Binding-site contacts:
Ligand atom N4 contacts residue TRP201 of chain 51.A at 3.8 Å.
Ligand atom O3' contacts residue LYS682 of chain 51.A at 3.1 Å (salt-bridge).
Ligand atom N3 contacts residue TRP201 of chain 51.A at 3.6 Å.
Ligand atom C6 contacts residue TRP201 of chain 51.A at 3.5 Å (hydrophobic).
Ligand atom C3' contacts residue TRP201 of chain 51.A at 4.1 Å (hydrophobic).
Ligand atom C2' contacts residue TRP201 of chain 51.A at 3.6 Å (hydrophobic).
Ligand atom OP1 contacts residue PRO423 of chain 51.A at 3.6 Å.
Ligand atom O2 contacts residue LEU197 of chain 51.A at 4.0 Å.
Ligand atom C5 contacts residue TRP201 of chain 51.A at 3.4 Å (hydrophobic).
Ligand atom N1 contacts residue TRP201 of chain 51.A at 4.0 Å.
Ligand atom O5' contacts residue TRP201 of chain 51.A at 3.6 Å.
Ligand atom C4 contacts residue TRP201 of chain 51.A at 3.3 Å (hydrophobic).
Ligand atom N4 contacts residue GLY198 of chain 51.A at 3.8 Å.
Ligand atom O2 contacts residue TRP201 of chain 51.A at 4.3 Å.
Ligand atom C4' contacts residue TRP201 of chain 51.A at 4.3 Å (hydrophobic).
Ligand atom C5' contacts residue TRP201 of chain 51.A at 3.5 Å (hydrophobic).
Ligand atom O2 contacts residue LYS682 of chain 51.A at 4.2 Å.
Ligand atom C1' contacts residue TRP201 of chain 51.A at 4.5 Å (hydrophobic).
Ligand atom C1' contacts residue LYS682 of chain 51.A at 4.5 Å.
Ligand atom C2 contacts residue TRP201 of chain 51.A at 3.9 Å (hydrophobic).
Ligand atom O4' contacts residue TRP201 of chain 51.A at 4.5 Å.
Ligand atom C3' contacts residue LYS682 of chain 51.A at 3.8 Å.
Ligand atom C2' contacts residue LYS682 of chain 51.A at 3.6 Å.
Ligand atom N4 contacts residue ASP199 of chain 51.A at 4.0 Å.

A small-molecule ligand and the protein it binds are described below.
Small molecule (SMILES): Nc1ccn([C@H]2C[C@H](O)[C@@H](COP(=O)(O)O)O2)c(=O)n1

Sequence of chain 51.A:
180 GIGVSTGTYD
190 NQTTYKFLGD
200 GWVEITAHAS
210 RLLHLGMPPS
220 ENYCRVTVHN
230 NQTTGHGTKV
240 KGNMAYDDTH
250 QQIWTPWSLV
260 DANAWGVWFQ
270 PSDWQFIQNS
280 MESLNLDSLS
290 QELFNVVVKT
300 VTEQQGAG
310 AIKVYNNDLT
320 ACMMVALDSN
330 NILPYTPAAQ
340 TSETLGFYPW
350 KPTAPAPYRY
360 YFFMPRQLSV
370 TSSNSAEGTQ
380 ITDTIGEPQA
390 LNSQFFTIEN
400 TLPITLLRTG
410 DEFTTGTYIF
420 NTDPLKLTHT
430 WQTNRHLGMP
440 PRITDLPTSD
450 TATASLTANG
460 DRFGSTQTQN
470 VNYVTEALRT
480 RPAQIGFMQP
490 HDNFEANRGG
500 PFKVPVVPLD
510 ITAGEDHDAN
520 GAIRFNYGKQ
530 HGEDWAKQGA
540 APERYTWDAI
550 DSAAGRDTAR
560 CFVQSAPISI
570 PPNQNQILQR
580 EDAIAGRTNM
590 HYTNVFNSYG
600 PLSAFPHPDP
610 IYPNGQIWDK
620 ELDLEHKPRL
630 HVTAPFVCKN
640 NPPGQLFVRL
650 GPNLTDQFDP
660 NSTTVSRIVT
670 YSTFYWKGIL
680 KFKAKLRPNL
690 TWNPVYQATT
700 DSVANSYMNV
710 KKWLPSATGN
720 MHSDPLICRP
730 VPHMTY